This small molecule binds to this protein.
Small molecule (SMILES): COc1ccc(C(=O)O)cc1

Sequence of chain 1.B:
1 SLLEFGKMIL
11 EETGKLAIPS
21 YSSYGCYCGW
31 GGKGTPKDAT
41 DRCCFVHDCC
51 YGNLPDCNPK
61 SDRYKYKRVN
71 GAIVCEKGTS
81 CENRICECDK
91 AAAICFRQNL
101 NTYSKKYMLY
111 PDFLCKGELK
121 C

Binding-site contacts:
Ligand atom O3 contacts residue SER22 of chain 1.B at 3.4 Å.
Ligand atom O2 contacts residue LYS60 of chain 1.B at 4.4 Å.
Ligand atom C7 contacts residue SER22 of chain 1.B at 4.3 Å.
Ligand atom O3 contacts residue TYR21 of chain 1.B at 3.9 Å.
Ligand atom O3 contacts residue ALA17 of chain 1.B at 4.4 Å.
Ligand atom C1 contacts residue LYS60 of chain 1.B at 3.7 Å.
Ligand atom C4 contacts residue LEU2 of chain 1.B at 3.5 Å (hydrophobic).
Ligand atom C2 contacts residue LYS60 of chain 1.B at 4.0 Å.
Ligand atom C3 contacts residue LYS60 of chain 1.B at 3.9 Å.
Ligand atom C8 contacts residue ILE9 of chain 1.B at 4.0 Å (hydrophobic).
Ligand atom C8 contacts residue ALA17 of chain 1.B at 4.4 Å (hydrophobic).
Ligand atom O1 contacts residue LYS60 of chain 1.B at 3.4 Å (salt-bridge).
Ligand atom C6 contacts residue ILE18 of chain 1.B at 4.1 Å (hydrophobic).
Ligand atom C5 contacts residue GLY29 of chain 1.B at 4.5 Å.
Ligand atom C5 contacts residue SER22 of chain 1.B at 4.0 Å.
Ligand atom C7 contacts residue ILE18 of chain 1.B at 4.4 Å (hydrophobic).
Ligand atom C3 contacts residue LEU2 of chain 1.B at 3.7 Å (hydrophobic).
Ligand atom C2 contacts residue LEU2 of chain 1.B at 4.4 Å (hydrophobic).
Ligand atom C5 contacts residue LEU2 of chain 1.B at 4.1 Å (hydrophobic).
Ligand atom C6 contacts residue SER22 of chain 1.B at 3.4 Å.
Ligand atom C8 contacts residue PHE5 of chain 1.B at 3.9 Å (hydrophobic).
Ligand atom C8 contacts residue TYR21 of chain 1.B at 4.3 Å (hydrophobic).